Sequence of chain 8.M:
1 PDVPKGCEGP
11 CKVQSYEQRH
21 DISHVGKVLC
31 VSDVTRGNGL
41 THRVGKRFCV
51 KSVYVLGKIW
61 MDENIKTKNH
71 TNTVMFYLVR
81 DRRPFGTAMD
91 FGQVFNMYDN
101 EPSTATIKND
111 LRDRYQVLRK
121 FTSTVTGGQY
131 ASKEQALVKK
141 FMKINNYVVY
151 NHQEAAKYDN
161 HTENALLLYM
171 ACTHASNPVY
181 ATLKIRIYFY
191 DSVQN

Sequence of chain 8.O:
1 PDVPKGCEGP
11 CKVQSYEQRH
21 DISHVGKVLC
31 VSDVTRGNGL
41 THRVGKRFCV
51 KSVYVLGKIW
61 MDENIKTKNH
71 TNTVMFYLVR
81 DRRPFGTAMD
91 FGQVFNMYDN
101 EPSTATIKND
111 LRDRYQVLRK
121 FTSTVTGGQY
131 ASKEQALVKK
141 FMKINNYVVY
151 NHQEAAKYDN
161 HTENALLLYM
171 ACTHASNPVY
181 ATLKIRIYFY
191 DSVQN

Sequence of chain 7.I:
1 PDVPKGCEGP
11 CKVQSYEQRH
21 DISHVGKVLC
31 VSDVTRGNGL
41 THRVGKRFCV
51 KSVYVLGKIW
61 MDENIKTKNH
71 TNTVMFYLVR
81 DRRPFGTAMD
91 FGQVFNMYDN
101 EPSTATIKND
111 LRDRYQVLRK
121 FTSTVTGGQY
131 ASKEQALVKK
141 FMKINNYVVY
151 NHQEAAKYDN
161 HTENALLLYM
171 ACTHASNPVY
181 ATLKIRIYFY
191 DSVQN

Binding-site contacts:
Ligand atom OP1 contacts residue ARG112 of chain 8.M at 2.8 Å (salt-bridge).
Ligand atom C4 contacts residue PHE141 of chain 8.O at 3.5 Å (hydrophobic).
Ligand atom C2' contacts residue TYR188 of chain 8.O at 3.0 Å (hydrophobic).
Ligand atom O3' contacts residue TYR188 of chain 8.O at 3.0 Å (h-bond).
Ligand atom OP2 contacts residue LYS120 of chain 8.M at 2.9 Å (salt-bridge).
Ligand atom C6 contacts residue CYS11 of chain 8.O at 3.6 Å (hydrophobic).
Ligand atom C5' contacts residue ARG80 of chain 8.M at 3.4 Å.
Ligand atom O2 contacts residue TYR188 of chain 8.O at 3.2 Å.
Ligand atom C2' contacts residue CYS11 of chain 8.O at 3.5 Å (hydrophobic).
Ligand atom O3' contacts residue ARG47 of chain 7.I at 3.4 Å (salt-bridge).
Ligand atom OP2 contacts residue ASN195 of chain 7.I at 2.9 Å (h-bond).
Ligand atom OP2 contacts residue ASN195 of chain 7.I at 3.4 Å (h-bond).
Ligand atom N4 contacts residue LYS51 of chain 8.O at 3.5 Å.
Ligand atom OP1 contacts residue LYS120 of chain 8.M at 3.0 Å (salt-bridge).
Ligand atom O4' contacts residue GLN116 of chain 8.M at 3.6 Å.
Ligand atom O3' contacts residue ARG82 of chain 8.M at 3.5 Å (salt-bridge).
Ligand atom C2' contacts residue ASN195 of chain 7.I at 3.6 Å.
Ligand atom C5 contacts residue PHE141 of chain 8.O at 3.4 Å (hydrophobic).
Ligand atom C3' contacts residue TYR188 of chain 8.O at 3.2 Å (hydrophobic).
Ligand atom C5' contacts residue ARG112 of chain 8.M at 3.6 Å.
Ligand atom O3' contacts residue ASN195 of chain 7.I at 3.4 Å (h-bond).
Ligand atom OP2 contacts residue ARG186 of chain 8.O at 3.0 Å (salt-bridge).
Ligand atom OP1 contacts residue ARG47 of chain 7.I at 3.3 Å (salt-bridge).
Ligand atom OP2 contacts residue TYR54 of chain 8.O at 2.9 Å (h-bond).
Ligand atom C5' contacts residue ARG82 of chain 8.M at 3.5 Å.
Ligand atom N1 contacts residue PHE141 of chain 8.O at 3.5 Å.
Ligand atom O4' contacts residue ARG80 of chain 8.M at 3.2 Å (salt-bridge).
Ligand atom N7 contacts residue PHE141 of chain 8.O at 3.5 Å.
Ligand atom OP1 contacts residue ASP113 of chain 8.M at 2.9 Å (salt-bridge).
Ligand atom OP1 contacts residue VAL117 of chain 8.M at 3.4 Å.
Ligand atom C6 contacts residue PHE141 of chain 8.O at 3.4 Å (hydrophobic).
Ligand atom N6 contacts residue PHE141 of chain 8.O at 3.4 Å.
Ligand atom C5' contacts residue ARG47 of chain 7.I at 3.6 Å.
Ligand atom OP2 contacts residue TYR188 of chain 8.O at 2.7 Å (h-bond).
Ligand atom OP1 contacts residue ARG119 of chain 8.M at 3.6 Å.
Ligand atom P contacts residue TYR188 of chain 8.O at 3.4 Å.
Ligand atom OP1 contacts residue ARG82 of chain 8.M at 3.1 Å (salt-bridge).
Ligand atom C4' contacts residue ARG80 of chain 8.M at 3.5 Å.
Ligand atom O5' contacts residue ARG112 of chain 8.M at 3.3 Å.
Ligand atom OP1 contacts residue GLU163 of chain 7.I at 3.5 Å (salt-bridge).

The small molecule below binds the protein below.
Small molecule (SMILES): Nc1ccn([C@H]2C[C@H](O[P](=O)(O)OC[C@H]3O[C@@H](n4ccc(N)nc4=O)C[C@@H]3O[P](=O)(O)OC[C@H]3O[C@@H](n4cnc5c(N)ncnc54)C[C@@H]3O[P](=O)(O)OC[C@H]3O[C@@H](n4ccc(N)nc4=O)C[C@@H]3O)[C@@H](CO[P](=O)(O)O[C@H]3C[C@H](n4cnc5c(N)ncnc54)O[C@@H]3CO[P](=O)(O)O[C@H]3C[C@H](n4cnc5c(N)ncnc54)O[C@@H]3CO[P](=O)(O)O[C@H]3C[C@H](n4ccc(N)nc4=O)O[C@@H]3COP(=O)=O)O2)c(=O)n1